Binding-site contacts:
Ligand atom C3 contacts residue ILE1158 of chain 1.A at 4.1 Å (hydrophobic).
Ligand atom C26 contacts residue THR1148 of chain 1.A at 3.8 Å.
Ligand atom C27 contacts residue SER1144 of chain 1.A at 4.2 Å.
Ligand atom C23 contacts residue ILE1147 of chain 1.A at 3.9 Å (hydrophobic).
Ligand atom C21 contacts residue ILE1147 of chain 1.A at 3.7 Å (hydrophobic).
Ligand atom O1 contacts residue ILE1158 of chain 1.A at 3.2 Å.
Ligand atom C27 contacts residue ILE1147 of chain 1.A at 4.3 Å (hydrophobic).
Ligand atom C18 contacts residue LEU1100 of chain 1.A at 4.2 Å (hydrophobic).
Ligand atom C15 contacts residue LEU1096 of chain 1.A at 3.9 Å (hydrophobic).
Ligand atom C18 contacts residue GLY1151 of chain 1.A at 3.2 Å.
Ligand atom C4 contacts residue ILE1158 of chain 1.A at 3.9 Å (hydrophobic).
Ligand atom C19 contacts residue MET1154 of chain 1.A at 3.1 Å (hydrophobic).
Ligand atom C7 contacts residue LEU1096 of chain 1.A at 3.9 Å (hydrophobic).

Sequence of chain 1.A:
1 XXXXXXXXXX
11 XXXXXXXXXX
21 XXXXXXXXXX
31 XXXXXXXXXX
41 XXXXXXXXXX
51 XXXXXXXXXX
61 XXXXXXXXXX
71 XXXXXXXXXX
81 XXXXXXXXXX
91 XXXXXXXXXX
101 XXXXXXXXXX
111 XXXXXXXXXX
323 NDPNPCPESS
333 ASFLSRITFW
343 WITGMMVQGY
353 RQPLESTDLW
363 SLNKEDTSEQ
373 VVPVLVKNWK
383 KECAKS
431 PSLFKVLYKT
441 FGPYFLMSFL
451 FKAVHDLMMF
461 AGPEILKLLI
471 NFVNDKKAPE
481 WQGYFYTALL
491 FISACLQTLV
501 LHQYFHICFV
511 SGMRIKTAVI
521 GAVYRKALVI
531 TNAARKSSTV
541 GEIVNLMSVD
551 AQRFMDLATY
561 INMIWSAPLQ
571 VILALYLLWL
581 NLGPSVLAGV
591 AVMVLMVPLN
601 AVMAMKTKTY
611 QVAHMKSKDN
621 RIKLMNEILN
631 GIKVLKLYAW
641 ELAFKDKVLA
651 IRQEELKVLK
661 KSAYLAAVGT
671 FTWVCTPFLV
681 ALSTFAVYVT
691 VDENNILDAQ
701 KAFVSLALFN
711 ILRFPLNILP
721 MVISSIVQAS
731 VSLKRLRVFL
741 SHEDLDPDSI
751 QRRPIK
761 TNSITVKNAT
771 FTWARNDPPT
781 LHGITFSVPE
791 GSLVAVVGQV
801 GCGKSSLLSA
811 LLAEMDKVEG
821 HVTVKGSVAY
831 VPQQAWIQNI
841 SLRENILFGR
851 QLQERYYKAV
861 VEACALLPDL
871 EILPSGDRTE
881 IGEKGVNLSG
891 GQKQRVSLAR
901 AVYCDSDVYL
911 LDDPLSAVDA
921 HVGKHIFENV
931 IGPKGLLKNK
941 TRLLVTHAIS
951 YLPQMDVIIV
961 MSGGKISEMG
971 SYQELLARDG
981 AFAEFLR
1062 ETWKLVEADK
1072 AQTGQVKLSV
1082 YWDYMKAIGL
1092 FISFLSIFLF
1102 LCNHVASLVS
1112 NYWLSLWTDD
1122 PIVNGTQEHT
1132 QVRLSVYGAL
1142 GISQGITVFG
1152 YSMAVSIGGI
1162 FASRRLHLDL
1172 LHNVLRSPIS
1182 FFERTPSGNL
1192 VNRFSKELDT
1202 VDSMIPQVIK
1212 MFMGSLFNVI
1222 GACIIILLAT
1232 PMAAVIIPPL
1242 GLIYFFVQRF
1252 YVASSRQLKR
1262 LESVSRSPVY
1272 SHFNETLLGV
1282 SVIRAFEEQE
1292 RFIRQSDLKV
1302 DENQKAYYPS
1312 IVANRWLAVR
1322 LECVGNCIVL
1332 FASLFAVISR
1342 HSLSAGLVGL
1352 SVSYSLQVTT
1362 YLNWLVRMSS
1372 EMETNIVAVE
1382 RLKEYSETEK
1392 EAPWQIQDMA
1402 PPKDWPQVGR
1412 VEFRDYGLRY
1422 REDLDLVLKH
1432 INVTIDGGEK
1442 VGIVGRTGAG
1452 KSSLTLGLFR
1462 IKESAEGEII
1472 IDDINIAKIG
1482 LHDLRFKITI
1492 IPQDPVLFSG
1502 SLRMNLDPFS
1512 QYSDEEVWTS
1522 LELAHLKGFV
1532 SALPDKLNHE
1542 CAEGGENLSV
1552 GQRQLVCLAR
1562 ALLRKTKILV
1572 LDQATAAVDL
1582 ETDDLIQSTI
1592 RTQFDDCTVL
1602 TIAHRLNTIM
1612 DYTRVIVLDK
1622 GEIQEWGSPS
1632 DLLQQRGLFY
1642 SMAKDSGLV

A small-molecule ligand and the protein it binds are described below.
Small molecule (SMILES): CC(C)CCC[C@@H](C)[C@H]1CC[C@H]2[C@@H]3CC=C4C[C@@H](O)CC[C@]4(C)[C@H]3CC[C@]12C